Sequence of chain 1.A:
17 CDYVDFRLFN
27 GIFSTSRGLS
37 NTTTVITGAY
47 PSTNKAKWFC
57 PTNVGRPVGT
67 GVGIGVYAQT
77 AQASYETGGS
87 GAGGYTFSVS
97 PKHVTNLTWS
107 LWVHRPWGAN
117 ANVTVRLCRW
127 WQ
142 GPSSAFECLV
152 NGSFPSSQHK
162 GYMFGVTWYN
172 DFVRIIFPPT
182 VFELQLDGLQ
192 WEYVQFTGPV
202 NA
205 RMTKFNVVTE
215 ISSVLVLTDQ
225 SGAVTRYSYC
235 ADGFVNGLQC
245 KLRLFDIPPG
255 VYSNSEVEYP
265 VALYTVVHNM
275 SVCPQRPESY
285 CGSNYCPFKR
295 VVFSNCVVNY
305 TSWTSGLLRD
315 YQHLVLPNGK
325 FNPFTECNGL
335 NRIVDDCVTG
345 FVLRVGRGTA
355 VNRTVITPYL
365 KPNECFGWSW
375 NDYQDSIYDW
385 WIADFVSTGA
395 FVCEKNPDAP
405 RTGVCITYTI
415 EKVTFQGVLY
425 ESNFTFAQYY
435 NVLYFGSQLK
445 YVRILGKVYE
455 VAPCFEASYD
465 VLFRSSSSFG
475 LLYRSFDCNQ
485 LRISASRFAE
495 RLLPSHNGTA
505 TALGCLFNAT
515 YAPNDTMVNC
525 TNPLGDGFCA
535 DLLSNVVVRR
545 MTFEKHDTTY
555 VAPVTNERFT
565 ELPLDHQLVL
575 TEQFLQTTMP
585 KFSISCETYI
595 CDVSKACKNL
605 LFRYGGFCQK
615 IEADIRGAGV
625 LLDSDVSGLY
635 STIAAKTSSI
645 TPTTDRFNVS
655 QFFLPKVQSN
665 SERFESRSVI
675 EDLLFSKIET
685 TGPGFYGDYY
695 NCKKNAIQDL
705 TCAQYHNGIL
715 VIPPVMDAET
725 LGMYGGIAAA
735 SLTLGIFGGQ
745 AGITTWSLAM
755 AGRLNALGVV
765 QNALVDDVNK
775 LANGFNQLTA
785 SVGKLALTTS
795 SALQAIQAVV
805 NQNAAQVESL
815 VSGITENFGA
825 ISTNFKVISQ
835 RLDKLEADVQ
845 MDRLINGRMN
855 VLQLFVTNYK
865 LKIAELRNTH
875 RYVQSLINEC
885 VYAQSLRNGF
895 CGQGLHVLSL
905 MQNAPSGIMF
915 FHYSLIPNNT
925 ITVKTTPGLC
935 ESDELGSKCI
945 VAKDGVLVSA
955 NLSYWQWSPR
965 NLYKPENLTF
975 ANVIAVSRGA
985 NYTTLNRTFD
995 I

A protein and the small-molecule ligand that binds it are described below.
Small molecule (SMILES): CC(=O)N[C@H]1[C@H](O[C@H]2[C@H](O)[C@@H](NC(C)=O)CO[C@@H]2CO)O[C@H](CO)[C@@H](O)[C@@H]1O

Sequence of chain 1.C:
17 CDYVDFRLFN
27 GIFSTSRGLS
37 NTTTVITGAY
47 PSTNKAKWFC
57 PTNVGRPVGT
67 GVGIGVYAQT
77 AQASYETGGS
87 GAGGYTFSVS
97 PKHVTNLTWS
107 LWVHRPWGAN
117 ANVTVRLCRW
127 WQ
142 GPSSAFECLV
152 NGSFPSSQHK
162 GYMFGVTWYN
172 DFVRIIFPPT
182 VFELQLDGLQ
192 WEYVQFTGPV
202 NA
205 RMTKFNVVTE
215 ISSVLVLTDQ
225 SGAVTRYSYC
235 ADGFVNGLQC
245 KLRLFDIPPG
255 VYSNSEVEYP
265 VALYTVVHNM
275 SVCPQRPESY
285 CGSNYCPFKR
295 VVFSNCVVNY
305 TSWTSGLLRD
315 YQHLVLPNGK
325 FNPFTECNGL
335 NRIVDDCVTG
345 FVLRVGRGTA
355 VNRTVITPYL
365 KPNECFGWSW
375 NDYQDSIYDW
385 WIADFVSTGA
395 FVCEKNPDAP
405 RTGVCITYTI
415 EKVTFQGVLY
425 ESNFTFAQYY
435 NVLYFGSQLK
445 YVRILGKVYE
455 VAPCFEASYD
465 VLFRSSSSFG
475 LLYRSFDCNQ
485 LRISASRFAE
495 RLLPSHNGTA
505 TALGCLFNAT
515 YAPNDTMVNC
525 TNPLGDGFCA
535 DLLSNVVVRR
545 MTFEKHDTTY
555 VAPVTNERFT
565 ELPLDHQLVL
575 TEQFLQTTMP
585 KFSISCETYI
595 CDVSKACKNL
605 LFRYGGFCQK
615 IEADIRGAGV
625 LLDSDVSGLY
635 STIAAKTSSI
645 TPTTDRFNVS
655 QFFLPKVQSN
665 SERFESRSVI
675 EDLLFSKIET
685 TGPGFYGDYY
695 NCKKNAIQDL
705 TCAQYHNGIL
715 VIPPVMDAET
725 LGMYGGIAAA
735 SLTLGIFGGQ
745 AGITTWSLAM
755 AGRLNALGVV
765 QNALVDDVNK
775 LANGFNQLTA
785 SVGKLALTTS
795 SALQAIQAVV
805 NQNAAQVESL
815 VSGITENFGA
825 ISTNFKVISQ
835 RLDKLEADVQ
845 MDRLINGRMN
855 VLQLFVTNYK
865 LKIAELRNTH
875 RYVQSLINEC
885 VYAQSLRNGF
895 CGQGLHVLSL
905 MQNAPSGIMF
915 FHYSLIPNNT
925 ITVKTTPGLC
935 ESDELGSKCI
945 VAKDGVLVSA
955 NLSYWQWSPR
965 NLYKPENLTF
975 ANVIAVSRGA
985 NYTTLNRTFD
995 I

Binding-site contacts:
Ligand atom C7 contacts residue ASN955 of chain 1.C at 3.4 Å.
Ligand atom C8 contacts residue PHE563 of chain 1.C at 3.9 Å (hydrophobic).
Ligand atom C5 contacts residue PHE563 of chain 1.C at 3.6 Å (hydrophobic).
Ligand atom C8 contacts residue ALA954 of chain 1.C at 4.5 Å (hydrophobic).
Ligand atom C3 contacts residue THR926 of chain 1.C at 4.0 Å.
Ligand atom O5 contacts residue ASN955 of chain 1.C at 2.4 Å (h-bond).
Ligand atom C7 contacts residue THR926 of chain 1.C at 4.4 Å.
Ligand atom C8 contacts residue THR926 of chain 1.C at 3.2 Å.
Ligand atom C8 contacts residue ILE925 of chain 1.C at 4.3 Å (hydrophobic).
Ligand atom C4 contacts residue ASN955 of chain 1.C at 4.3 Å.
Ligand atom O6 contacts residue PHE563 of chain 1.C at 4.5 Å.
Ligand atom O7 contacts residue ASN955 of chain 1.C at 4.3 Å.
Ligand atom O7 contacts residue THR926 of chain 1.C at 4.3 Å.
Ligand atom C2 contacts residue THR926 of chain 1.C at 4.5 Å.
Ligand atom C3 contacts residue ASN955 of chain 1.C at 3.8 Å.
Ligand atom C1 contacts residue THR926 of chain 1.C at 4.3 Å.
Ligand atom C7 contacts residue ILE644 of chain 1.A at 3.9 Å (hydrophobic).
Ligand atom O5 contacts residue PHE563 of chain 1.C at 3.8 Å.
Ligand atom C2 contacts residue ASN955 of chain 1.C at 2.4 Å.
Ligand atom C1 contacts residue ASN955 of chain 1.C at 1.4 Å.
Ligand atom N2 contacts residue ASN955 of chain 1.C at 2.9 Å (h-bond).
Ligand atom O3 contacts residue ILE644 of chain 1.A at 3.7 Å.
Ligand atom C6 contacts residue PHE563 of chain 1.C at 3.6 Å (hydrophobic).
Ligand atom C8 contacts residue ILE644 of chain 1.A at 4.2 Å (hydrophobic).
Ligand atom O4 contacts residue THR926 of chain 1.C at 4.4 Å.
Ligand atom C5 contacts residue ASN955 of chain 1.C at 3.8 Å.
Ligand atom O7 contacts residue ILE644 of chain 1.A at 3.5 Å.
Ligand atom C8 contacts residue ASN955 of chain 1.C at 3.6 Å.